Binding-site contacts:
Ligand atom OP2 contacts residue THR91 of chain 30.C at 3.7 Å.
Ligand atom OP1 contacts residue SER51 of chain 30.C at 2.7 Å (h-bond).
Ligand atom C6 contacts residue THR59 of chain 44.C at 3.5 Å.
Ligand atom OP2 contacts residue LYS89 of chain 30.C at 3.5 Å (salt-bridge).
Ligand atom P contacts residue LYS57 of chain 30.C at 3.1 Å.
Ligand atom C8 contacts residue LYS61 of chain 44.C at 3.6 Å.
Ligand atom OP1 contacts residue ARG49 of chain 30.C at 2.6 Å (salt-bridge).
Ligand atom C4' contacts residue ARG49 of chain 30.C at 3.6 Å.
Ligand atom OP2 contacts residue LYS43 of chain 44.C at 2.7 Å (salt-bridge).
Ligand atom P contacts residue SER51 of chain 30.C at 3.2 Å.
Ligand atom OP1 contacts residue LYS89 of chain 30.C at 3.5 Å (salt-bridge).
Ligand atom O3' contacts residue SER51 of chain 30.C at 3.3 Å (h-bond).
Ligand atom OP2 contacts residue LYS57 of chain 30.C at 3.0 Å (salt-bridge).
Ligand atom N7 contacts residue LYS61 of chain 44.C at 3.4 Å.
Ligand atom N6 contacts residue THR45 of chain 44.C at 2.8 Å (h-bond).
Ligand atom O5' contacts residue LYS57 of chain 30.C at 2.8 Å (salt-bridge).
Ligand atom O4' contacts residue LYS61 of chain 44.C at 3.7 Å.
Ligand atom C5' contacts residue LYS57 of chain 30.C at 3.8 Å.
Ligand atom C2 contacts residue SER47 of chain 44.C at 3.2 Å.
Ligand atom OP2 contacts residue LYS57 of chain 30.C at 3.5 Å (salt-bridge).
Ligand atom OP1 contacts residue LYS57 of chain 30.C at 2.9 Å.
Ligand atom OP1 contacts residue ASN55 of chain 30.C at 3.0 Å (h-bond).
Ligand atom OP1 contacts residue SER52 of chain 30.C at 3.1 Å.
Ligand atom N6 contacts residue THR59 of chain 44.C at 2.7 Å (h-bond).
Ligand atom OP2 contacts residue SER51 of chain 30.C at 3.3 Å (h-bond).
Ligand atom N9 contacts residue LYS61 of chain 44.C at 3.8 Å.
Ligand atom N1 contacts residue THR59 of chain 44.C at 3.4 Å.
Ligand atom N7 contacts residue THR45 of chain 44.C at 2.7 Å (h-bond).
Ligand atom O3' contacts residue ARG49 of chain 30.C at 3.6 Å (salt-bridge).
Ligand atom P contacts residue ARG49 of chain 30.C at 3.7 Å.
Ligand atom O5' contacts residue LYS89 of chain 30.C at 3.2 Å (salt-bridge).
Ligand atom OP1 contacts residue ASN55 of chain 30.C at 3.2 Å.
Ligand atom O5' contacts residue ARG49 of chain 30.C at 3.6 Å (salt-bridge).
Ligand atom N1 contacts residue SER47 of chain 44.C at 2.7 Å (h-bond).
Ligand atom N7 contacts residue TYR85 of chain 44.C at 3.8 Å.
Ligand atom OP2 contacts residue TYR85 of chain 44.C at 2.6 Å (h-bond).
Ligand atom C6 contacts residue THR45 of chain 44.C at 3.4 Å.
Ligand atom C5' contacts residue ARG49 of chain 30.C at 2.6 Å.
Ligand atom N6 contacts residue CYS46 of chain 44.C at 3.6 Å (h-bond).
Ligand atom C5 contacts residue THR45 of chain 44.C at 3.4 Å.

Sequence of chain 44.C:
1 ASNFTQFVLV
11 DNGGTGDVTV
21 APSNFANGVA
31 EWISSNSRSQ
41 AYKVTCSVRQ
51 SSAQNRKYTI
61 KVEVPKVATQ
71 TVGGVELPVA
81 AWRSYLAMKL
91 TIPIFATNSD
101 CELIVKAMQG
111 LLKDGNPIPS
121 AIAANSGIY

Sequence of chain 30.C:
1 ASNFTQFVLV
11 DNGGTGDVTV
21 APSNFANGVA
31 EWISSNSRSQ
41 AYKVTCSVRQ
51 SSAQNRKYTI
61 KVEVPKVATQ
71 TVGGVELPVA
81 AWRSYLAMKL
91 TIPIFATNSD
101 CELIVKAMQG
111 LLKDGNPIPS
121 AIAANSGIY

A protein and the small-molecule ligand that binds it are described below.
Small molecule (SMILES): Nc1ccn([C@@H]2O[C@H](CO[P](=O)(O)O[C@H]3[C@@H](O)[C@H](n4cnc5c(N)ncnc54)O[C@@H]3CO[P](=O)(O)O[C@H]3[C@@H](O)[C@H](n4cnc5c(=O)nc(N)[nH]c54)O[C@@H]3CO[P](=O)(O)O[C@H]3[C@@H](O)[C@H](n4cnc5c(N)ncnc54)O[C@@H]3CO[P](=O)(O)O[C@H]3[C@@H](O)[C@H](n4cnc5c(N)ncnc54)O[C@@H]3CO[P](=O)(O)O[C@H]3[C@@H](O)[C@H](n4ccc(=O)[nH]c4=O)O[C@@H]3CO[P](=O)(O)O[C@H]3[C@@H](O)[C@H](n4ccc(N)nc4=O)O[C@@H]3CO[P](=O)(O)O[C@H]3[C@@H](O)[C@H](n4ccc(=O)[nH]c4=O)O[C@@H]3CO[P](=O)(O)O[C@H]3[C@@H](O)[C@H](n4cnc5c(=O)nc(N)[nH]c54)O[C@@H]3CO)[C@@H](O)[C@H]2O)c(=O)n1